Sequence of chain 2.E:
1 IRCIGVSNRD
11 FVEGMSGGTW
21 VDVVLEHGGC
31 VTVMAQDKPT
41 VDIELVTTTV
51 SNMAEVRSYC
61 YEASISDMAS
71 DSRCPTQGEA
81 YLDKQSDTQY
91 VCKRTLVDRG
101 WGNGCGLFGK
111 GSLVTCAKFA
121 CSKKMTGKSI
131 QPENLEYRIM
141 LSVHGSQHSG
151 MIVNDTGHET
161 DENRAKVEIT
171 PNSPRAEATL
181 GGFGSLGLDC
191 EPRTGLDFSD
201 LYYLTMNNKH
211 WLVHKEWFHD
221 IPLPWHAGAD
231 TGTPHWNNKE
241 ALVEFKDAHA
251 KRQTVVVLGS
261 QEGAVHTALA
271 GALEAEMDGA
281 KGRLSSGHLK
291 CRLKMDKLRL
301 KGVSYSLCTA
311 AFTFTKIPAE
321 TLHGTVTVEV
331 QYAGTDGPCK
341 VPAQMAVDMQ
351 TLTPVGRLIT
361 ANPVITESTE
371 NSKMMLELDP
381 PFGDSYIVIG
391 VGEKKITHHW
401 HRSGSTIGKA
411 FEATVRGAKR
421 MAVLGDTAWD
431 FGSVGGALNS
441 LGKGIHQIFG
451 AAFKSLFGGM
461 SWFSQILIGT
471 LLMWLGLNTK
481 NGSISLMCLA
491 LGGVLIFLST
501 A

This small molecule binds to this protein.
Small molecule (SMILES): CC(=O)N[C@H]1[C@H](O[C@H]2[C@H](O)[C@@H](NC(C)=O)CO[C@@H]2CO)O[C@H](CO)[C@@H](O)[C@@H]1O

Binding-site contacts:
Ligand atom C8 contacts residue THR156 of chain 2.E at 3.7 Å.
Ligand atom C7 contacts residue THR156 of chain 2.E at 3.6 Å.
Ligand atom C1 contacts residue ASN154 of chain 2.E at 3.1 Å.
Ligand atom C2 contacts residue ASN154 of chain 2.E at 4.1 Å.
Ligand atom N2 contacts residue THR156 of chain 2.E at 3.2 Å.
Ligand atom C3 contacts residue THR156 of chain 2.E at 4.4 Å.
Ligand atom O6 contacts residue MET151 of chain 2.E at 3.5 Å.
Ligand atom C7 contacts residue ASN154 of chain 2.E at 3.7 Å.
Ligand atom C8 contacts residue ASN154 of chain 2.E at 4.5 Å.
Ligand atom O5 contacts residue MET151 of chain 2.E at 4.2 Å.
Ligand atom C1 contacts residue THR156 of chain 2.E at 3.6 Å.
Ligand atom O7 contacts residue ASN154 of chain 2.E at 3.2 Å (h-bond).
Ligand atom C2 contacts residue THR156 of chain 2.E at 3.9 Å.
Ligand atom N2 contacts residue ASN154 of chain 2.E at 4.0 Å.
Ligand atom O5 contacts residue ASN154 of chain 2.E at 3.8 Å.
Ligand atom O7 contacts residue THR156 of chain 2.E at 4.5 Å.